The protein below binds the small molecule below.
Small molecule (SMILES): O=C(O)c1ccc(-c2ccccc2Cl)o1

Sequence of chain 1.A:
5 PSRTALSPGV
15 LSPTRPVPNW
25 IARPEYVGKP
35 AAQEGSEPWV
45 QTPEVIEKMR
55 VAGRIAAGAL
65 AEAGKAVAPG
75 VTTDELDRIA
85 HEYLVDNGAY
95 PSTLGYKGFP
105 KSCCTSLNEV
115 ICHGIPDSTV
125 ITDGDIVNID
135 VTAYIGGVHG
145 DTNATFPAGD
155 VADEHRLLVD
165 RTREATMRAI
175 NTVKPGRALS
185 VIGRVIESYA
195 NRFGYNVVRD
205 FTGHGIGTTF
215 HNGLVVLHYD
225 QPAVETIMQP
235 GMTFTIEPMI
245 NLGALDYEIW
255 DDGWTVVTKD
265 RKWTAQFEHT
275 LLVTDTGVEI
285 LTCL

Binding-site contacts:
Ligand atom C3 contacts residue ALA148 of chain 1.A at 4.0 Å (hydrophobic).
Ligand atom C6 contacts residue HIS273 of chain 1.A at 3.3 Å.
Ligand atom C3 contacts residue HIS273 of chain 1.A at 3.7 Å.
Ligand atom C4 contacts residue ALA148 of chain 1.A at 4.2 Å (hydrophobic).
Ligand atom CD contacts residue HIS273 of chain 1.A at 4.4 Å.
Ligand atom C5 contacts residue GLU272 of chain 1.A at 3.4 Å.
Ligand atom C3 contacts residue THR146 of chain 1.A at 4.2 Å.
Ligand atom OB contacts residue ARG167 of chain 1.A at 4.3 Å.
Ligand atom C4 contacts residue ASN147 of chain 1.A at 2.9 Å.
Ligand atom C4 contacts residue HIS273 of chain 1.A at 3.6 Å.
Ligand atom C3 contacts residue GLU272 of chain 1.A at 4.4 Å.
Ligand atom CD contacts residue ARG167 of chain 1.A at 4.1 Å.
Ligand atom C1 contacts residue HIS273 of chain 1.A at 3.6 Å.
Ligand atom CL2 contacts residue MET171 of chain 1.A at 3.3 Å.
Ligand atom C3 contacts residue ASN147 of chain 1.A at 3.8 Å.
Ligand atom CL2 contacts residue PHE271 of chain 1.A at 3.9 Å.
Ligand atom CB contacts residue ARG167 of chain 1.A at 3.6 Å.
Ligand atom OA contacts residue ARG167 of chain 1.A at 4.1 Å.
Ligand atom CA contacts residue ARG167 of chain 1.A at 3.8 Å.
Ligand atom C3 contacts residue LEU64 of chain 1.A at 4.2 Å (hydrophobic).
Ligand atom C4 contacts residue LEU64 of chain 1.A at 4.5 Å (hydrophobic).
Ligand atom C4 contacts residue THR146 of chain 1.A at 3.7 Å.
Ligand atom C6 contacts residue MET171 of chain 1.A at 4.5 Å (hydrophobic).
Ligand atom C5 contacts residue PHE271 of chain 1.A at 3.9 Å (hydrophobic).
Ligand atom CD contacts residue MET171 of chain 1.A at 4.4 Å (hydrophobic).
Ligand atom C1 contacts residue PHE271 of chain 1.A at 4.1 Å (hydrophobic).
Ligand atom CL2 contacts residue HIS273 of chain 1.A at 3.8 Å.
Ligand atom CB contacts residue MET171 of chain 1.A at 3.9 Å (hydrophobic).
Ligand atom C2 contacts residue HIS273 of chain 1.A at 3.7 Å.
Ligand atom C5 contacts residue HIS273 of chain 1.A at 3.3 Å.
Ligand atom C2 contacts residue PHE271 of chain 1.A at 4.5 Å (hydrophobic).
Ligand atom CG contacts residue MET171 of chain 1.A at 3.4 Å (hydrophobic).
Ligand atom C4 contacts residue GLU272 of chain 1.A at 3.2 Å.
Ligand atom CL2 contacts residue THR170 of chain 1.A at 3.6 Å.
Ligand atom C contacts residue ARG167 of chain 1.A at 4.4 Å.
Ligand atom C5 contacts residue ASN147 of chain 1.A at 3.5 Å.
Ligand atom CL2 contacts residue ARG167 of chain 1.A at 4.3 Å.
Ligand atom C6 contacts residue PHE271 of chain 1.A at 3.8 Å (hydrophobic).
Ligand atom CG contacts residue ARG167 of chain 1.A at 3.6 Å.
Ligand atom C4 contacts residue PHE271 of chain 1.A at 4.3 Å (hydrophobic).